A protein and the small-molecule ligand that binds it are described below.
Small molecule (SMILES): Cc1cc(CCCCCOc2ccc(C3=NCCO3)cc2)on1

Sequence of chain 16.A:
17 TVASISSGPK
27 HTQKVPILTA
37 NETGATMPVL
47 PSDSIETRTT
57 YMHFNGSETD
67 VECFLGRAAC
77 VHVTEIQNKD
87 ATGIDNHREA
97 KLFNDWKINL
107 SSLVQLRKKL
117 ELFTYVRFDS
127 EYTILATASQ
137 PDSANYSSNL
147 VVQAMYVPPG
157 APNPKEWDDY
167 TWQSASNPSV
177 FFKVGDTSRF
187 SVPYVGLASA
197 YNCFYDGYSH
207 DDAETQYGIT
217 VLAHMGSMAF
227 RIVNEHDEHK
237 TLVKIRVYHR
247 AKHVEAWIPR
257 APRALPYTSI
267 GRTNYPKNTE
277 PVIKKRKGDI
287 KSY

Sequence of chain 16.C:
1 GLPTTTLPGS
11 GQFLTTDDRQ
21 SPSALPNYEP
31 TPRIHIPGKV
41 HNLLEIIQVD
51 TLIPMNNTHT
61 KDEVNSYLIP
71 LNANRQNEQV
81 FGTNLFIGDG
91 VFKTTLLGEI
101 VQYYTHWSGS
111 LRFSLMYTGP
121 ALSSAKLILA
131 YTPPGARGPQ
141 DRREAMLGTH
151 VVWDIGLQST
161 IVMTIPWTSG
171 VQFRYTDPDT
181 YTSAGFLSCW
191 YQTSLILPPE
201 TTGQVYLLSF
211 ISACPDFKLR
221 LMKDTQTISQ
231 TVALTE

Binding-site contacts:
Ligand atom N3A contacts residue PHE186 of chain 16.A at 4.0 Å.
Ligand atom C2A contacts residue PHE186 of chain 16.A at 3.3 Å (hydrophobic).
Ligand atom C4B contacts residue TYR152 of chain 16.A at 3.8 Å (hydrophobic).
Ligand atom O1 contacts residue MET221 of chain 16.A at 2.5 Å (h-bond).
Ligand atom C1C contacts residue LEU106 of chain 16.A at 4.0 Å (hydrophobic).
Ligand atom C5A contacts residue PHE186 of chain 16.A at 3.5 Å (hydrophobic).
Ligand atom C5A contacts residue VAL176 of chain 16.A at 3.6 Å (hydrophobic).
Ligand atom N2 contacts residue MET221 of chain 16.A at 3.3 Å (h-bond).
Ligand atom C4 contacts residue LEU106 of chain 16.A at 3.5 Å (hydrophobic).
Ligand atom C3B contacts residue TYR152 of chain 16.A at 3.7 Å (hydrophobic).
Ligand atom C5B contacts residue PHE186 of chain 16.A at 3.9 Å (hydrophobic).
Ligand atom C1B contacts residue ILE104 of chain 16.A at 4.0 Å (hydrophobic).
Ligand atom O1A contacts residue PHE186 of chain 16.A at 3.0 Å.
Ligand atom C6B contacts residue TYR128 of chain 16.A at 3.3 Å (hydrophobic).
Ligand atom C4A contacts residue PRO174 of chain 16.A at 3.1 Å (hydrophobic).
Ligand atom C1B contacts residue VAL188 of chain 16.A at 3.8 Å (hydrophobic).
Ligand atom C1B contacts residue TYR128 of chain 16.A at 3.6 Å (hydrophobic).
Ligand atom C5B contacts residue TYR128 of chain 16.A at 4.0 Å (hydrophobic).
Ligand atom C5C contacts residue VAL191 of chain 16.A at 3.8 Å (hydrophobic).
Ligand atom N3A contacts residue TYR152 of chain 16.A at 3.5 Å.
Ligand atom C5B contacts residue MET224 of chain 16.A at 3.8 Å (hydrophobic).
Ligand atom C5C contacts residue VAL188 of chain 16.A at 4.1 Å (hydrophobic).
Ligand atom C2C contacts residue MET221 of chain 16.A at 4.0 Å (hydrophobic).
Ligand atom C4C contacts residue VAL188 of chain 16.A at 3.7 Å (hydrophobic).
Ligand atom C5A contacts residue ALA150 of chain 16.A at 4.0 Å (hydrophobic).
Ligand atom C2A contacts residue TYR152 of chain 16.A at 3.6 Å (hydrophobic).
Ligand atom C1C contacts residue MET221 of chain 16.A at 4.0 Å (hydrophobic).
Ligand atom C2B contacts residue VAL188 of chain 16.A at 3.5 Å (hydrophobic).
Ligand atom N3A contacts residue PRO174 of chain 16.A at 3.7 Å.
Ligand atom N3A contacts residue ALA24 of chain 16.C at 3.8 Å.
Ligand atom C4C contacts residue VAL191 of chain 16.A at 3.0 Å (hydrophobic).
Ligand atom O1B contacts residue ILE104 of chain 16.A at 3.9 Å.
Ligand atom O1B contacts residue TYR128 of chain 16.A at 3.4 Å (h-bond).
Ligand atom C3C contacts residue TYR128 of chain 16.A at 3.4 Å (hydrophobic).
Ligand atom C1C contacts residue TYR128 of chain 16.A at 3.9 Å (hydrophobic).
Ligand atom C5 contacts residue MET221 of chain 16.A at 3.6 Å (hydrophobic).
Ligand atom C4B contacts residue PHE186 of chain 16.A at 3.6 Å (hydrophobic).
Ligand atom C6B contacts residue ILE104 of chain 16.A at 3.6 Å (hydrophobic).
Ligand atom C3B contacts residue VAL188 of chain 16.A at 3.8 Å (hydrophobic).
Ligand atom C2C contacts residue TYR197 of chain 16.A at 3.7 Å (hydrophobic).